A small-molecule ligand and the protein it binds are described below.
Small molecule (SMILES): CC(C)C[C@H](NC(=O)CN)C(=O)N[C@H](C(=O)N[C@H](C(=O)NCC(=O)N[C@@H](CO)C(=O)N[C@@H](CC(C)C)C(=O)N[C@@H](CCCN=C(N)N)C(=O)NCC=O)C(C)C)[C@@H](C)O

Binding-site contacts:
Ligand atom OG1 contacts residue ILE39 of chain 42.A at 3.5 Å.
Ligand atom CD contacts residue LEU52 of chain 42.A at 3.5 Å (hydrophobic).
Ligand atom O contacts residue ARG50 of chain 42.A at 3.6 Å.
Ligand atom O contacts residue ARG49 of chain 42.A at 3.1 Å (salt-bridge).
Ligand atom CG2 contacts residue MET259 of chain 42.A at 3.7 Å (hydrophobic).
Ligand atom CB contacts residue ILE39 of chain 42.A at 3.6 Å (hydrophobic).
Ligand atom O contacts residue ARG43 of chain 42.A at 3.1 Å (salt-bridge).
Ligand atom CD2 contacts residue ARG43 of chain 42.A at 3.7 Å.
Ligand atom CB contacts residue ARG50 of chain 42.A at 3.7 Å.
Ligand atom O contacts residue ILE39 of chain 42.A at 3.6 Å.
Ligand atom NH1 contacts residue THR246 of chain 42.A at 3.0 Å (h-bond).
Ligand atom CD contacts residue ARG50 of chain 42.A at 3.6 Å.
Ligand atom CB contacts residue MET259 of chain 42.A at 3.8 Å (hydrophobic).
Ligand atom CB contacts residue ASP258 of chain 42.A at 3.5 Å.
Ligand atom C contacts residue ASP258 of chain 42.A at 3.6 Å.
Ligand atom N contacts residue ASP258 of chain 42.A at 2.9 Å (salt-bridge).
Ligand atom NE contacts residue ASP53 of chain 42.A at 3.7 Å.
Ligand atom NH2 contacts residue ARG50 of chain 42.A at 3.3 Å (salt-bridge).
Ligand atom N contacts residue ASP258 of chain 42.A at 2.8 Å (salt-bridge).
Ligand atom C contacts residue ARG49 of chain 42.A at 3.4 Å.
Ligand atom CA contacts residue ASP258 of chain 42.A at 3.5 Å.
Ligand atom N contacts residue ILE39 of chain 42.A at 3.7 Å.
Ligand atom CB contacts residue ASP258 of chain 42.A at 3.7 Å.
Ligand atom NH1 contacts residue ASP228 of chain 42.A at 2.7 Å (salt-bridge).
Ligand atom CA contacts residue ARG49 of chain 42.A at 3.5 Å.
Ligand atom N contacts residue ASP258 of chain 42.A at 3.0 Å (salt-bridge).
Ligand atom CD2 contacts residue ASP258 of chain 42.A at 3.5 Å.
Ligand atom CA contacts residue ASP258 of chain 42.A at 3.7 Å.
Ligand atom CB contacts residue ARG49 of chain 42.A at 3.5 Å.
Ligand atom C contacts residue ASP258 of chain 42.A at 3.7 Å.
Ligand atom OG1 contacts residue MET259 of chain 42.A at 2.8 Å (h-bond).
Ligand atom OG1 contacts residue ASP258 of chain 42.A at 3.3 Å.
Ligand atom CA contacts residue ASP258 of chain 42.A at 3.7 Å.
Ligand atom N contacts residue ARG49 of chain 42.A at 3.6 Å.
Ligand atom N contacts residue ARG49 of chain 42.A at 3.6 Å.
Ligand atom C contacts residue ILE39 of chain 42.A at 3.6 Å (hydrophobic).
Ligand atom O contacts residue ARG43 of chain 42.A at 3.0 Å (salt-bridge).
Ligand atom CA contacts residue ARG50 of chain 42.A at 3.5 Å.
Ligand atom CG2 contacts residue ALA42 of chain 42.A at 3.7 Å (hydrophobic).
Ligand atom N contacts residue ARG49 of chain 42.A at 3.0 Å (salt-bridge).

Sequence of chain 42.A:
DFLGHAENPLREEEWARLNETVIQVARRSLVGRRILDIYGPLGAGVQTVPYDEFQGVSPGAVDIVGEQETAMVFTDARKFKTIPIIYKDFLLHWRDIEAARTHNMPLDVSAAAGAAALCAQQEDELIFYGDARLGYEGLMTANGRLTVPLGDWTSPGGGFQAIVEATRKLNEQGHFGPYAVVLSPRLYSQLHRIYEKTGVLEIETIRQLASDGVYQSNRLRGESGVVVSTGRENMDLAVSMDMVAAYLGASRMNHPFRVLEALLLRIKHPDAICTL